Sequence of chain 1.C:
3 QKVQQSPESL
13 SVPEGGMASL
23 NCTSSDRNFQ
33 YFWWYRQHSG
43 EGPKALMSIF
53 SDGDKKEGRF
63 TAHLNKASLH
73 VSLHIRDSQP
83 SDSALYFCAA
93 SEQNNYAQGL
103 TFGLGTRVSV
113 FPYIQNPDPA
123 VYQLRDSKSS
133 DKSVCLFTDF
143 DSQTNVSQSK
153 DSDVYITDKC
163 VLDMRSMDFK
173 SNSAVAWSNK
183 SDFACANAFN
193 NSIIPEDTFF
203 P

The protein below binds the small molecule below.
Small molecule (SMILES): CC(=O)N[C@H]1[C@H](O[C@H]2[C@H](O)[C@@H](NC(C)=O)CO[C@@H]2CO)O[C@H](CO)[C@@H](O[C@@H]2O[C@H](CO)[C@@H](O)[C@H](O[C@H]3O[C@H](CO)[C@@H](O)[C@H](O)[C@@H]3O)[C@@H]2O)[C@@H]1O

Binding-site contacts:
Ligand atom C5 contacts residue GLY130 of chain 1.A at 3.9 Å.
Ligand atom C7 contacts residue ASN165 of chain 1.A at 3.3 Å.
Ligand atom C7 contacts residue GLN161 of chain 1.A at 3.8 Å.
Ligand atom C6 contacts residue ASP54 of chain 1.C at 3.4 Å.
Ligand atom O7 contacts residue LYS68 of chain 1.C at 2.8 Å (salt-bridge).
Ligand atom N2 contacts residue GLN161 of chain 1.A at 3.1 Å (h-bond).
Ligand atom N2 contacts residue SER53 of chain 1.C at 3.7 Å.
Ligand atom C8 contacts residue MET162 of chain 1.A at 4.0 Å (hydrophobic).
Ligand atom O5 contacts residue ASN165 of chain 1.A at 2.4 Å (h-bond).
Ligand atom C7 contacts residue SER53 of chain 1.C at 3.9 Å.
Ligand atom O6 contacts residue ASP54 of chain 1.C at 2.7 Å (salt-bridge).
Ligand atom O7 contacts residue GLY130 of chain 1.A at 3.6 Å.
Ligand atom C3 contacts residue GLY130 of chain 1.A at 4.0 Å.
Ligand atom C7 contacts residue LYS68 of chain 1.C at 3.7 Å.
Ligand atom O7 contacts residue ASN165 of chain 1.A at 3.2 Å (h-bond).
Ligand atom C8 contacts residue SER53 of chain 1.C at 4.0 Å.
Ligand atom O7 contacts residue TYR33 of chain 1.C at 3.9 Å.
Ligand atom C2 contacts residue GLN161 of chain 1.A at 4.2 Å.
Ligand atom C4 contacts residue ASN165 of chain 1.A at 4.1 Å.
Ligand atom C4 contacts residue GLY130 of chain 1.A at 4.2 Å.
Ligand atom O4 contacts residue GLY130 of chain 1.A at 4.0 Å.
Ligand atom C1 contacts residue GLY130 of chain 1.A at 4.1 Å.
Ligand atom C2 contacts residue ASN165 of chain 1.A at 2.4 Å.
Ligand atom C8 contacts residue GLN161 of chain 1.A at 3.5 Å.
Ligand atom O7 contacts residue PHE52 of chain 1.C at 3.8 Å.
Ligand atom C7 contacts residue GLY130 of chain 1.A at 3.6 Å.
Ligand atom N2 contacts residue ASN165 of chain 1.A at 2.9 Å (h-bond).
Ligand atom C8 contacts residue GLY130 of chain 1.A at 3.8 Å.
Ligand atom C8 contacts residue TYR33 of chain 1.C at 4.0 Å (hydrophobic).
Ligand atom O3 contacts residue THR131 of chain 1.A at 4.1 Å.
Ligand atom C3 contacts residue THR131 of chain 1.A at 4.1 Å.
Ligand atom C3 contacts residue SER53 of chain 1.C at 4.1 Å.
Ligand atom C7 contacts residue PHE52 of chain 1.C at 3.9 Å (hydrophobic).
Ligand atom O3 contacts residue SER53 of chain 1.C at 3.1 Å (h-bond).
Ligand atom C8 contacts residue TRP129 of chain 1.A at 3.3 Å (hydrophobic).
Ligand atom C5 contacts residue ASN165 of chain 1.A at 3.6 Å.
Ligand atom O6 contacts residue SER53 of chain 1.C at 3.3 Å.
Ligand atom C8 contacts residue PHE52 of chain 1.C at 3.5 Å (hydrophobic).
Ligand atom C3 contacts residue ASN165 of chain 1.A at 3.7 Å.
Ligand atom C1 contacts residue ASN165 of chain 1.A at 1.4 Å.

Sequence of chain 1.A:
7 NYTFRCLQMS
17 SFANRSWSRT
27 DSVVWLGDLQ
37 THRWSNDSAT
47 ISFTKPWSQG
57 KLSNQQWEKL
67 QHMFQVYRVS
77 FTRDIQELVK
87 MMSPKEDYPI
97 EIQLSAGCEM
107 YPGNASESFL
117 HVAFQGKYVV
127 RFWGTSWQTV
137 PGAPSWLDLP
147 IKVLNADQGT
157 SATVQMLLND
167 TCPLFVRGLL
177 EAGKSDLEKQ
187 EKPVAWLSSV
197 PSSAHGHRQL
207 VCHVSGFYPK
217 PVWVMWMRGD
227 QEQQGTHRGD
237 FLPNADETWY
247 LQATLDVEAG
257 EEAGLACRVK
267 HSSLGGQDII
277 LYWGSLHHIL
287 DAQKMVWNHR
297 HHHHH